The small molecule below binds the protein below.
Small molecule (SMILES): N[C@@H](CCCC[NH3+])C(=O)O

Sequence of chain 1.A:
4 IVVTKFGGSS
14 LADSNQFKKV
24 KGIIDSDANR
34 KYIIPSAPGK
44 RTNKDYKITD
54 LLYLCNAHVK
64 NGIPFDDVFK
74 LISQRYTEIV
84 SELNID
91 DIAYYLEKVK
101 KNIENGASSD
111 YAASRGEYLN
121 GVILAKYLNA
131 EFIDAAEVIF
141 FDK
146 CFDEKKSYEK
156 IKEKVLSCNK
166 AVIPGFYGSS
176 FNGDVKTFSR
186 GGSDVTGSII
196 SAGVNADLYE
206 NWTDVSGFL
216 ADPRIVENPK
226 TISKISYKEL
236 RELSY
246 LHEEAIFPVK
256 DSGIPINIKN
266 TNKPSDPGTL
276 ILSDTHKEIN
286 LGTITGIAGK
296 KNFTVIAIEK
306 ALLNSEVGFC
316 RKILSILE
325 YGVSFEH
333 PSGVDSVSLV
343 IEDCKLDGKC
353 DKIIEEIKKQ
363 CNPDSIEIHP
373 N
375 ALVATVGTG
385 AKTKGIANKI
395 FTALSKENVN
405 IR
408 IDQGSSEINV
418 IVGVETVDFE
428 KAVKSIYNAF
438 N

Binding-site contacts:
Ligand atom OXT contacts residue PHE314 of chain 1.A at 3.3 Å (h-bond).
Ligand atom N contacts residue SER328 of chain 1.B at 3.5 Å.
Ligand atom NZ contacts residue GLY335 of chain 1.A at 3.0 Å (h-bond).
Ligand atom OXT contacts residue CYS315 of chain 1.A at 2.9 Å (h-bond).
Ligand atom CE contacts residue SER334 of chain 1.A at 3.4 Å.
Ligand atom OXT contacts residue PHE329 of chain 1.B at 4.3 Å.
Ligand atom N contacts residue PHE329 of chain 1.B at 3.2 Å (h-bond).
Ligand atom CE contacts residue GLU330 of chain 1.B at 3.6 Å.
Ligand atom OXT contacts residue GLY313 of chain 1.A at 3.9 Å.
Ligand atom CD contacts residue PHE329 of chain 1.B at 4.0 Å (hydrophobic).
Ligand atom CG contacts residue PHE329 of chain 1.B at 3.5 Å (hydrophobic).
Ligand atom O contacts residue SER328 of chain 1.B at 4.5 Å.
Ligand atom CE contacts residue GLY335 of chain 1.A at 3.2 Å.
Ligand atom C contacts residue PHE329 of chain 1.B at 4.0 Å (hydrophobic).
Ligand atom C contacts residue CYS315 of chain 1.A at 4.0 Å (hydrophobic).
Ligand atom CE contacts residue VAL336 of chain 1.A at 4.0 Å (hydrophobic).
Ligand atom CD contacts residue GLY335 of chain 1.A at 4.3 Å.
Ligand atom O contacts residue PHE314 of chain 1.A at 3.9 Å.
Ligand atom CD contacts residue SER334 of chain 1.A at 3.1 Å.
Ligand atom NZ contacts residue SER338 of chain 1.A at 3.9 Å.
Ligand atom C contacts residue GLY313 of chain 1.A at 4.3 Å.
Ligand atom C contacts residue PHE314 of chain 1.A at 3.9 Å (hydrophobic).
Ligand atom O contacts residue PHE329 of chain 1.B at 4.3 Å.
Ligand atom CB contacts residue CYS315 of chain 1.A at 3.8 Å (hydrophobic).
Ligand atom NZ contacts residue VAL336 of chain 1.A at 3.4 Å (h-bond).
Ligand atom CA contacts residue ASN309 of chain 1.A at 4.2 Å.
Ligand atom CB contacts residue PHE329 of chain 1.B at 3.7 Å (hydrophobic).
Ligand atom NZ contacts residue ASN309 of chain 1.A at 4.1 Å.
Ligand atom NZ contacts residue SER334 of chain 1.A at 3.9 Å.
Ligand atom CG contacts residue ASN309 of chain 1.A at 3.8 Å.
Ligand atom CA contacts residue PHE329 of chain 1.B at 4.0 Å (hydrophobic).
Ligand atom O contacts residue GLY313 of chain 1.A at 3.6 Å.
Ligand atom CD contacts residue GLU330 of chain 1.B at 3.6 Å.

Sequence of chain 1.B:
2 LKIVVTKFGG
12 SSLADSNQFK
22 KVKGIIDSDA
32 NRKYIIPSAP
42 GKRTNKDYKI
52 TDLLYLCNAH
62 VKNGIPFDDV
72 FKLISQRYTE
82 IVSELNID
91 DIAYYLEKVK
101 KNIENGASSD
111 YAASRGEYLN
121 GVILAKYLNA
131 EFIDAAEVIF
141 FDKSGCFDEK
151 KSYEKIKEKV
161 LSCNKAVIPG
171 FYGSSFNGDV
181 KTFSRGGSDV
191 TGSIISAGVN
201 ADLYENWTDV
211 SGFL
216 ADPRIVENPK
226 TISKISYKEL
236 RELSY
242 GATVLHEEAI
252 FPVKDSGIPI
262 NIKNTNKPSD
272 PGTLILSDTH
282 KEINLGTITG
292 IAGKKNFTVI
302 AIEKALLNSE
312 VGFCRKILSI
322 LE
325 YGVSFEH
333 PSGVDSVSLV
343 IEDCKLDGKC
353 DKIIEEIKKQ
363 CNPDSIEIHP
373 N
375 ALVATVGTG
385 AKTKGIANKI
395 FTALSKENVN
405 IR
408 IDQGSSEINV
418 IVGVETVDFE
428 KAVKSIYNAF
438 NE